Binding-site contacts:
Ligand atom N2 contacts residue ASN243 of chain 1.C at 2.8 Å (h-bond).
Ligand atom C4 contacts residue ASN243 of chain 1.C at 4.2 Å.
Ligand atom C2 contacts residue ASN243 of chain 1.C at 2.4 Å.
Ligand atom C1 contacts residue ASN243 of chain 1.C at 1.4 Å.
Ligand atom C7 contacts residue ASN243 of chain 1.C at 4.0 Å.
Ligand atom O5 contacts residue ASN243 of chain 1.C at 2.4 Å (h-bond).
Ligand atom C5 contacts residue ASN243 of chain 1.C at 3.7 Å.
Ligand atom O5 contacts residue THR242 of chain 1.C at 4.4 Å.
Ligand atom C3 contacts residue ASN243 of chain 1.C at 3.8 Å.

A protein and the small-molecule ligand that binds it are described below.
Small molecule (SMILES): CC(=O)N[C@@H]1[C@@H](O)[C@H](O)[C@@H](CO)O[C@H]1O

Sequence of chain 1.C:
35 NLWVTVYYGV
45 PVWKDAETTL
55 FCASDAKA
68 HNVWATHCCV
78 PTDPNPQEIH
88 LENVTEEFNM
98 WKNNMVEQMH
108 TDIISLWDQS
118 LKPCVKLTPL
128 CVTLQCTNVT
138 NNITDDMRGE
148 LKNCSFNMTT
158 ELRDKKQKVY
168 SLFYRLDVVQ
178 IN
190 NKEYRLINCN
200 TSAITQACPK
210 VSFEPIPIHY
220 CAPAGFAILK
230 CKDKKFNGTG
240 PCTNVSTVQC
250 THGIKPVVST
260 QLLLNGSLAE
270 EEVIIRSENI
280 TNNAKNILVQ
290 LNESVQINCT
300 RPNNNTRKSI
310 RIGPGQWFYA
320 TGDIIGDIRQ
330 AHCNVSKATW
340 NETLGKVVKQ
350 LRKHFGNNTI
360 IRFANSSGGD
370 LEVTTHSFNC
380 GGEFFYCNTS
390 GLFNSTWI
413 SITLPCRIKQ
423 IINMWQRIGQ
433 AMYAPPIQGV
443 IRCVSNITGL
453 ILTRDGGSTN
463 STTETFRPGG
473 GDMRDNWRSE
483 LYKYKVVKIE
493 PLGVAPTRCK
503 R